Binding-site contacts:
Ligand atom C02 contacts residue MET179 of chain 1.A at 4.0 Å (hydrophobic).
Ligand atom C24 contacts residue LEU42 of chain 1.A at 3.4 Å (hydrophobic).
Ligand atom N07 contacts residue PHE122 of chain 1.A at 3.8 Å.
Ligand atom C04 contacts residue PRO121 of chain 1.A at 4.0 Å (hydrophobic).
Ligand atom N19 contacts residue MET179 of chain 1.A at 3.5 Å.
Ligand atom C08 contacts residue MET123 of chain 1.A at 3.2 Å (hydrophobic).
Ligand atom O16 contacts residue MG1 of chain 1.G at 3.3 Å.
Ligand atom N05 contacts residue ALA66 of chain 1.A at 3.4 Å.
Ligand atom C08 contacts residue PHE122 of chain 1.A at 3.9 Å (hydrophobic).
Ligand atom N05 contacts residue PRO121 of chain 1.A at 3.1 Å (h-bond).
Ligand atom C13 contacts residue MET179 of chain 1.A at 3.8 Å (hydrophobic).
Ligand atom C22 contacts residue GLY126 of chain 1.A at 4.1 Å.
Ligand atom C01 contacts residue MET179 of chain 1.A at 3.6 Å (hydrophobic).
Ligand atom C17 contacts residue VAL50 of chain 1.A at 3.9 Å (hydrophobic).
Ligand atom C17 contacts residue GLY43 of chain 1.A at 3.8 Å.
Ligand atom N07 contacts residue MET123 of chain 1.A at 3.1 Å (h-bond).
Ligand atom C04 contacts residue ALA66 of chain 1.A at 3.4 Å (hydrophobic).
Ligand atom C09 contacts residue MET123 of chain 1.A at 3.9 Å (hydrophobic).
Ligand atom C21 contacts residue LYS124 of chain 1.A at 3.9 Å.
Ligand atom C01 contacts residue ALA189 of chain 1.A at 3.5 Å (hydrophobic).
Ligand atom C01 contacts residue ASP190 of chain 1.A at 3.6 Å.
Ligand atom C21 contacts residue MET123 of chain 1.A at 3.4 Å (hydrophobic).
Ligand atom N07 contacts residue PRO121 of chain 1.A at 4.1 Å.
Ligand atom C03 contacts residue ILE99 of chain 1.A at 3.8 Å (hydrophobic).
Ligand atom C10 contacts residue MET179 of chain 1.A at 3.7 Å (hydrophobic).
Ligand atom N11 contacts residue MET179 of chain 1.A at 4.1 Å.
Ligand atom C06 contacts residue MET179 of chain 1.A at 3.8 Å (hydrophobic).
Ligand atom C03 contacts residue LEU120 of chain 1.A at 4.1 Å (hydrophobic).
Ligand atom O16 contacts residue GLU44 of chain 1.A at 3.5 Å (salt-bridge).
Ligand atom C06 contacts residue ALA66 of chain 1.A at 3.8 Å (hydrophobic).
Ligand atom C18 contacts residue GLY43 of chain 1.A at 3.5 Å.
Ligand atom N05 contacts residue MET123 of chain 1.A at 4.0 Å.
Ligand atom C21 contacts residue GLY126 of chain 1.A at 3.5 Å.
Ligand atom C22 contacts residue LYS124 of chain 1.A at 3.6 Å.
Ligand atom N25 contacts residue LEU42 of chain 1.A at 3.5 Å.
Ligand atom C20 contacts residue GLY126 of chain 1.A at 4.1 Å.
Ligand atom C09 contacts residue LEU42 of chain 1.A at 4.0 Å (hydrophobic).
Ligand atom C06 contacts residue PRO121 of chain 1.A at 4.1 Å (hydrophobic).
Ligand atom C08 contacts residue LEU42 of chain 1.A at 4.1 Å (hydrophobic).
Ligand atom C17 contacts residue GLU44 of chain 1.A at 4.0 Å.

Sequence of chain 1.A:
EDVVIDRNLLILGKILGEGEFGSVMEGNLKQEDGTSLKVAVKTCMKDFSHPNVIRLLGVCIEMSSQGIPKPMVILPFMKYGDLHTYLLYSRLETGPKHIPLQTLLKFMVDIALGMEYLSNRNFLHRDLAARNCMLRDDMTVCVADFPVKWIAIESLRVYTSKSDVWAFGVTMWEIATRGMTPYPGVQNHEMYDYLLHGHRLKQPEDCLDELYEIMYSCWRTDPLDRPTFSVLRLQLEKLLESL

The small molecule below binds the protein below.
Small molecule (SMILES): CCCCNc1ncc(-c2ccccn2)c(NC2CCC(O)CC2)n1